Binding-site contacts:
Ligand atom N2 contacts residue TRP100 of chain 1.B at 3.5 Å (h-bond).
Ligand atom O7 contacts residue TRP80 of chain 1.B at 3.0 Å (h-bond).
Ligand atom O7 contacts residue TRP86 of chain 1.B at 3.6 Å.
Ligand atom N1 contacts residue GLU77 of chain 1.B at 4.5 Å.
Ligand atom C8 contacts residue PHE78 of chain 1.B at 3.8 Å (hydrophobic).
Ligand atom N2 contacts residue TRP80 of chain 1.B at 3.9 Å.
Ligand atom C8 contacts residue TRP80 of chain 1.B at 3.8 Å (hydrophobic).
Ligand atom O7 contacts residue SER79 of chain 1.B at 3.6 Å.
Ligand atom C7 contacts residue SER79 of chain 1.B at 4.1 Å.
Ligand atom N1 contacts residue TRP86 of chain 1.B at 3.8 Å.
Ligand atom C8 contacts residue TRP86 of chain 1.B at 3.9 Å (hydrophobic).
Ligand atom O7 contacts residue PHE78 of chain 1.B at 3.9 Å.
Ligand atom N1 contacts residue TRP80 of chain 1.B at 3.5 Å.
Ligand atom C1 contacts residue TRP86 of chain 1.B at 3.6 Å (hydrophobic).
Ligand atom C7 contacts residue TRP86 of chain 1.B at 3.6 Å (hydrophobic).
Ligand atom O7 contacts residue TYR102 of chain 1.B at 2.8 Å (h-bond).
Ligand atom N2 contacts residue TRP86 of chain 1.B at 3.7 Å.
Ligand atom S8 contacts residue TRP80 of chain 1.B at 4.3 Å.
Ligand atom S8 contacts residue TRP86 of chain 1.B at 4.3 Å.
Ligand atom C1 contacts residue TYR102 of chain 1.B at 3.7 Å (hydrophobic).
Ligand atom S8 contacts residue ASN51 of chain 1.B at 3.7 Å.
Ligand atom N1 contacts residue PHE78 of chain 1.B at 2.7 Å (h-bond).
Ligand atom S8 contacts residue PHE78 of chain 1.B at 3.9 Å.
Ligand atom C7 contacts residue PHE78 of chain 1.B at 3.7 Å (hydrophobic).
Ligand atom C7 contacts residue TYR102 of chain 1.B at 3.6 Å (hydrophobic).
Ligand atom S8 contacts residue PRO52 of chain 1.B at 3.6 Å.
Ligand atom C7 contacts residue TRP80 of chain 1.B at 3.3 Å (hydrophobic).
Ligand atom N1 contacts residue SER79 of chain 1.B at 4.0 Å.
Ligand atom C1 contacts residue TRP100 of chain 1.B at 3.4 Å (hydrophobic).
Ligand atom C1 contacts residue TRP80 of chain 1.B at 3.5 Å (hydrophobic).

This small molecule binds to this protein.
Small molecule (SMILES): O=C1C=NC(=S)N1

Sequence of chain 1.B:
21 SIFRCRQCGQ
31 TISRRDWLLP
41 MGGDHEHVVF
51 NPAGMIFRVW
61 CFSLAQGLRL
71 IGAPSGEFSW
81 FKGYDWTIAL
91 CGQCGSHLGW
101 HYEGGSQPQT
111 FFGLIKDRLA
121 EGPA